Binding-site contacts:
Ligand atom C07 contacts residue MET32 of chain 7.A at 4.2 Å (hydrophobic).
Ligand atom C35 contacts residue ILE79 of chain 7.A at 4.1 Å (hydrophobic).
Ligand atom C05 contacts residue PHE66 of chain 7.A at 4.5 Å (hydrophobic).
Ligand atom C08 contacts residue MET32 of chain 7.A at 3.6 Å (hydrophobic).
Ligand atom C04 contacts residue PHE66 of chain 7.A at 4.1 Å (hydrophobic).
Ligand atom C36 contacts residue ARG83 of chain 7.A at 4.0 Å.
Ligand atom O03 contacts residue PHE66 of chain 7.A at 4.3 Å.
Ligand atom O03 contacts residue MET32 of chain 7.A at 4.4 Å.
Ligand atom C29 contacts residue PHE66 of chain 7.A at 4.2 Å (hydrophobic).
Ligand atom C06 contacts residue MET32 of chain 7.A at 3.5 Å (hydrophobic).
Ligand atom N04 contacts residue PHE66 of chain 7.A at 4.1 Å.
Ligand atom C36 contacts residue GLU81 of chain 7.A at 4.4 Å.
Ligand atom C04 contacts residue MET32 of chain 7.A at 3.6 Å (hydrophobic).
Ligand atom C05 contacts residue MET32 of chain 7.A at 4.2 Å (hydrophobic).
Ligand atom O06 contacts residue ARG83 of chain 7.A at 4.3 Å.
Ligand atom C36 contacts residue ILE79 of chain 7.A at 4.0 Å (hydrophobic).
Ligand atom C27 contacts residue PHE66 of chain 7.A at 4.0 Å (hydrophobic).
Ligand atom C28 contacts residue PHE66 of chain 7.A at 3.9 Å (hydrophobic).
Ligand atom C06 contacts residue PHE66 of chain 7.A at 3.9 Å (hydrophobic).
Ligand atom C35 contacts residue GLY82 of chain 7.A at 4.0 Å.
Ligand atom C34 contacts residue PHE66 of chain 7.A at 3.9 Å (hydrophobic).
Ligand atom C35 contacts residue GLU81 of chain 7.A at 3.7 Å.
Ligand atom C34 contacts residue MET32 of chain 7.A at 4.5 Å (hydrophobic).
Ligand atom C37 contacts residue ILE79 of chain 7.A at 4.2 Å (hydrophobic).
Ligand atom O06 contacts residue ILE79 of chain 7.A at 3.9 Å.
Ligand atom C34 contacts residue LEU36 of chain 7.A at 4.4 Å (hydrophobic).
Ligand atom C27 contacts residue MET67 of chain 7.A at 4.5 Å (hydrophobic).
Ligand atom C35 contacts residue ARG83 of chain 7.A at 4.3 Å.
Ligand atom C26 contacts residue PHE66 of chain 7.A at 3.7 Å (hydrophobic).
Ligand atom C33 contacts residue ILE79 of chain 7.A at 4.2 Å (hydrophobic).
Ligand atom C35 contacts residue PHE66 of chain 7.A at 4.2 Å (hydrophobic).

Sequence of chain 7.A:
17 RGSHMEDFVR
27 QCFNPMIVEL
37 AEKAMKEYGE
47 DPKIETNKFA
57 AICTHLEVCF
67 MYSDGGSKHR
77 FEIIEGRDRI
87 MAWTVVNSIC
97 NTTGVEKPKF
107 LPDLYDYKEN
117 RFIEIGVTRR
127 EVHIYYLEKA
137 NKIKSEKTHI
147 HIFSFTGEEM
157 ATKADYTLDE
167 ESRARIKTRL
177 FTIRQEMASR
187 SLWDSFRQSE

The protein below binds the small molecule below.
Small molecule (SMILES): C[C@H](C[C@@H](C[C@H](C[C@@H](C[C@@H](CCN1CCCC1=O)N1CCCC1=O)N1CCCC1=O)N1CCCC1=O)N1CCCC1=O)N1CCCC1=O